Sequence of chain 1.A:
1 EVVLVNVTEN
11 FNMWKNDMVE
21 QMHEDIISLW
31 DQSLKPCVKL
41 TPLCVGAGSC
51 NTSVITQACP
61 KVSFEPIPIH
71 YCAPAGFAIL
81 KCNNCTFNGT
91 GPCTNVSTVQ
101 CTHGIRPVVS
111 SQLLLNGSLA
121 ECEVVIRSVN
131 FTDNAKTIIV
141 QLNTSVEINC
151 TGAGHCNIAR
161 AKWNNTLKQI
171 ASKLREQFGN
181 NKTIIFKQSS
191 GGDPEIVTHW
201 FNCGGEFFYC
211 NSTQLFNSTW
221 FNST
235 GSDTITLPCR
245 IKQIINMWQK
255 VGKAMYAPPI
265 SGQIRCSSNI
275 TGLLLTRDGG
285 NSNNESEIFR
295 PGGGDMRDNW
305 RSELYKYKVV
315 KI

Binding-site contacts:
Ligand atom C1 contacts residue SER271 of chain 1.A at 3.8 Å.
Ligand atom C1 contacts residue SER272 of chain 1.A at 3.7 Å.
Ligand atom O5 contacts residue ASN116 of chain 1.A at 2.3 Å (h-bond).
Ligand atom O7 contacts residue VAL108 of chain 1.A at 4.0 Å.
Ligand atom O4 contacts residue GLU65 of chain 1.A at 4.1 Å.
Ligand atom C6 contacts residue GLU65 of chain 1.A at 4.2 Å.
Ligand atom C4 contacts residue ASN116 of chain 1.A at 4.1 Å.
Ligand atom C5 contacts residue ASN116 of chain 1.A at 3.6 Å.
Ligand atom O7 contacts residue ASN116 of chain 1.A at 3.7 Å.
Ligand atom C7 contacts residue VAL108 of chain 1.A at 4.3 Å (hydrophobic).
Ligand atom C4 contacts residue GLU65 of chain 1.A at 3.7 Å.
Ligand atom C3 contacts residue GLU65 of chain 1.A at 4.2 Å.
Ligand atom C2 contacts residue ASN116 of chain 1.A at 2.2 Å.
Ligand atom C1 contacts residue ASN116 of chain 1.A at 1.4 Å.
Ligand atom C5 contacts residue SER271 of chain 1.A at 3.4 Å.
Ligand atom O5 contacts residue SER271 of chain 1.A at 4.0 Å.
Ligand atom C3 contacts residue SER271 of chain 1.A at 3.8 Å.
Ligand atom C8 contacts residue VAL108 of chain 1.A at 4.0 Å (hydrophobic).
Ligand atom N2 contacts residue ASN116 of chain 1.A at 2.8 Å (h-bond).
Ligand atom C8 contacts residue SER272 of chain 1.A at 3.7 Å.
Ligand atom C2 contacts residue SER272 of chain 1.A at 3.6 Å.
Ligand atom C7 contacts residue ASN116 of chain 1.A at 3.5 Å.
Ligand atom O5 contacts residue ARG106 of chain 1.A at 3.4 Å (salt-bridge).
Ligand atom O3 contacts residue GLU65 of chain 1.A at 3.7 Å.
Ligand atom O6 contacts residue NAG1 of chain 1.R at 3.6 Å.
Ligand atom C4 contacts residue SER271 of chain 1.A at 3.9 Å.
Ligand atom C3 contacts residue ASN116 of chain 1.A at 3.6 Å.
Ligand atom O7 contacts residue PRO66 of chain 1.A at 3.8 Å.
Ligand atom C6 contacts residue ARG106 of chain 1.A at 3.8 Å.
Ligand atom C8 contacts residue ASN202 of chain 1.A at 3.7 Å.
Ligand atom C7 contacts residue SER272 of chain 1.A at 3.7 Å.
Ligand atom C5 contacts residue ARG106 of chain 1.A at 4.2 Å.
Ligand atom N2 contacts residue SER272 of chain 1.A at 2.8 Å (h-bond).
Ligand atom C8 contacts residue LEU115 of chain 1.A at 3.8 Å (hydrophobic).
Ligand atom C3 contacts residue SER272 of chain 1.A at 3.9 Å.
Ligand atom O3 contacts residue CYS270 of chain 1.A at 3.8 Å.
Ligand atom O6 contacts residue ARG106 of chain 1.A at 3.9 Å.
Ligand atom O5 contacts residue NAG1 of chain 1.R at 4.2 Å.
Ligand atom C5 contacts residue NAG1 of chain 1.R at 4.0 Å.
Ligand atom O4 contacts residue SER271 of chain 1.A at 3.9 Å.

This protein binds this small molecule.
Small molecule (SMILES): CC(=O)N[C@@H]1[C@@H](O)[C@H](O)[C@@H](CO)O[C@H]1O